Binding-site contacts:
Ligand atom O4 contacts residue HIS122 of chain 1.B at 3.7 Å.
Ligand atom C12 contacts residue ASN220 of chain 1.B at 3.7 Å.
Ligand atom O1 contacts residue ZN1 of chain 1.H at 2.1 Å.
Ligand atom N1 contacts residue HIS250 of chain 1.B at 3.6 Å.
Ligand atom C3 contacts residue LEU65 of chain 1.B at 3.8 Å (hydrophobic).
Ligand atom O3 contacts residue HIS189 of chain 1.B at 2.9 Å.
Ligand atom C16 contacts residue TRP93 of chain 1.B at 3.7 Å (hydrophobic).
Ligand atom C10 contacts residue MET67 of chain 1.B at 3.6 Å (hydrophobic).
Ligand atom N1 contacts residue ZN1 of chain 1.H at 2.2 Å.
Ligand atom C2 contacts residue HIS122 of chain 1.B at 3.3 Å.
Ligand atom O2 contacts residue ASN220 of chain 1.B at 3.0 Å (h-bond).
Ligand atom C1 contacts residue ZN1 of chain 1.I at 3.8 Å.
Ligand atom C4 contacts residue ASP124 of chain 1.B at 3.3 Å.
Ligand atom O2 contacts residue GLY219 of chain 1.B at 3.3 Å.
Ligand atom C2 contacts residue ZN1 of chain 1.I at 3.3 Å.
Ligand atom C5 contacts residue ZN1 of chain 1.H at 3.0 Å.
Ligand atom C11 contacts residue TRP93 of chain 1.B at 3.7 Å (hydrophobic).
Ligand atom C4 contacts residue ZN1 of chain 1.H at 3.3 Å.
Ligand atom O1 contacts residue LYS211 of chain 1.B at 3.2 Å (salt-bridge).
Ligand atom C13 contacts residue ZN1 of chain 1.H at 3.5 Å.
Ligand atom O5 contacts residue ASP124 of chain 1.B at 3.1 Å (salt-bridge).
Ligand atom C1 contacts residue ASP124 of chain 1.B at 3.8 Å.
Ligand atom N1 contacts residue ASP124 of chain 1.B at 3.1 Å (salt-bridge).
Ligand atom O5 contacts residue GLN123 of chain 1.B at 3.3 Å (h-bond).
Ligand atom C9 contacts residue LYS211 of chain 1.B at 3.4 Å.
Ligand atom O1 contacts residue CYS208 of chain 1.B at 3.2 Å.
Ligand atom C9 contacts residue ZN1 of chain 1.H at 3.0 Å.
Ligand atom C9 contacts residue HIS250 of chain 1.B at 3.7 Å.
Ligand atom O1 contacts residue HIS250 of chain 1.B at 3.0 Å.
Ligand atom C8 contacts residue LEU65 of chain 1.B at 3.3 Å (hydrophobic).
Ligand atom O3 contacts residue ZN1 of chain 1.I at 2.4 Å.
Ligand atom O2 contacts residue LYS211 of chain 1.B at 2.8 Å (salt-bridge).
Ligand atom C9 contacts residue HIS189 of chain 1.B at 3.8 Å.
Ligand atom C13 contacts residue HIS250 of chain 1.B at 3.2 Å.
Ligand atom O3 contacts residue HIS122 of chain 1.B at 3.1 Å (h-bond).
Ligand atom O5 contacts residue TRP93 of chain 1.B at 3.6 Å.
Ligand atom C3 contacts residue GLN123 of chain 1.B at 3.3 Å.
Ligand atom C8 contacts residue MET67 of chain 1.B at 3.8 Å (hydrophobic).
Ligand atom O4 contacts residue ASN220 of chain 1.B at 3.0 Å (h-bond).
Ligand atom C7 contacts residue LEU65 of chain 1.B at 2.8 Å (hydrophobic).

A small-molecule ligand and the protein it binds are described below.
Small molecule (SMILES): CC1(C)S[C@H]([C@H](NC(=O)Cc2ccccc2)C(=O)O)N[C@H]1C(=O)O

Sequence of chain 1.B:
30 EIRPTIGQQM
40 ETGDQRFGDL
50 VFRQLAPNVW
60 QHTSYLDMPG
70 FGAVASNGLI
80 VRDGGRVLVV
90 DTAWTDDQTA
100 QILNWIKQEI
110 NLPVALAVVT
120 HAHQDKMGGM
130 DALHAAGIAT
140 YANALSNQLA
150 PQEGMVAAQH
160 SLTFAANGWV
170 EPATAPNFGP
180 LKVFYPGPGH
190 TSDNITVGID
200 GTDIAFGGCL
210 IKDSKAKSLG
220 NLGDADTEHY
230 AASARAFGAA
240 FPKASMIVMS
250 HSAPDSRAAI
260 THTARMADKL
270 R